Sequence of chain 2.B:
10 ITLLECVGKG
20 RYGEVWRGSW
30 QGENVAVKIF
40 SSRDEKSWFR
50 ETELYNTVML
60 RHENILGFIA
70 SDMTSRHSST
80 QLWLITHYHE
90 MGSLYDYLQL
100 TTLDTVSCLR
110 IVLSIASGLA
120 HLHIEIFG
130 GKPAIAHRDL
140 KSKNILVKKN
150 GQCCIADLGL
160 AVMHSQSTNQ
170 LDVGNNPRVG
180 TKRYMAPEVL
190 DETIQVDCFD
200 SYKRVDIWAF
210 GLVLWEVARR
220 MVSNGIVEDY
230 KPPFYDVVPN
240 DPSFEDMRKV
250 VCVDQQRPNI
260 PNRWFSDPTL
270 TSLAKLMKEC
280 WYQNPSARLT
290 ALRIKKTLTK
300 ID

Binding-site contacts:
Ligand atom C22 contacts residue GLY91 of chain 2.B at 3.6 Å.
Ligand atom C07 contacts residue ALA35 of chain 2.B at 3.7 Å (hydrophobic).
Ligand atom C01 contacts residue THR85 of chain 2.B at 3.3 Å.
Ligand atom C24 contacts residue LEU145 of chain 2.B at 3.8 Å (hydrophobic).
Ligand atom C17 contacts residue ASP95 of chain 2.B at 3.7 Å.
Ligand atom C14 contacts residue GLY91 of chain 2.B at 3.9 Å.
Ligand atom C13 contacts residue TYR87 of chain 2.B at 3.5 Å (hydrophobic).
Ligand atom C06 contacts residue LEU145 of chain 2.B at 3.7 Å (hydrophobic).
Ligand atom C16 contacts residue ASP95 of chain 2.B at 3.4 Å.
Ligand atom N08 contacts residue TYR87 of chain 2.B at 3.8 Å.
Ligand atom C01 contacts residue LEU83 of chain 2.B at 3.5 Å (hydrophobic).
Ligand atom C29 contacts residue ASN143 of chain 2.B at 3.4 Å.
Ligand atom C12 contacts residue VAL16 of chain 2.B at 3.8 Å (hydrophobic).
Ligand atom C12 contacts residue HIS88 of chain 2.B at 3.9 Å.
Ligand atom C10 contacts residue LEU145 of chain 2.B at 3.9 Å (hydrophobic).
Ligand atom O31 contacts residue LYS37 of chain 2.B at 3.5 Å.
Ligand atom C32 contacts residue LEU83 of chain 2.B at 3.8 Å (hydrophobic).
Ligand atom C09 contacts residue HIS88 of chain 2.B at 3.2 Å.
Ligand atom C01 contacts residue LYS37 of chain 2.B at 3.5 Å.
Ligand atom C29 contacts residue LYS142 of chain 2.B at 3.5 Å.
Ligand atom C07 contacts residue HIS86 of chain 2.B at 3.8 Å.
Ligand atom O02 contacts residue THR85 of chain 2.B at 3.8 Å.
Ligand atom O02 contacts residue LYS37 of chain 2.B at 3.5 Å.
Ligand atom C01 contacts residue ALA35 of chain 2.B at 3.5 Å (hydrophobic).
Ligand atom C11 contacts residue GLY91 of chain 2.B at 3.8 Å.
Ligand atom C21 contacts residue VAL16 of chain 2.B at 3.5 Å (hydrophobic).
Ligand atom C32 contacts residue ASP156 of chain 2.B at 3.8 Å.
Ligand atom O28 contacts residue ALA155 of chain 2.B at 3.6 Å.
Ligand atom C26 contacts residue LEU145 of chain 2.B at 3.8 Å (hydrophobic).
Ligand atom C23 contacts residue GLY91 of chain 2.B at 3.6 Å.
Ligand atom C13 contacts residue VAL16 of chain 2.B at 3.7 Å (hydrophobic).
Ligand atom C04 contacts residue THR85 of chain 2.B at 3.7 Å.
Ligand atom C09 contacts residue TYR87 of chain 2.B at 3.9 Å (hydrophobic).
Ligand atom C07 contacts residue LEU145 of chain 2.B at 3.5 Å (hydrophobic).
Ligand atom C22 contacts residue ASP95 of chain 2.B at 3.5 Å.
Ligand atom C29 contacts residue ALA155 of chain 2.B at 3.7 Å (hydrophobic).
Ligand atom C32 contacts residue GLU50 of chain 2.B at 3.6 Å.
Ligand atom C12 contacts residue TYR87 of chain 2.B at 3.4 Å (hydrophobic).
Ligand atom N08 contacts residue HIS88 of chain 2.B at 3.0 Å (h-bond).
Ligand atom C04 contacts residue ALA35 of chain 2.B at 3.7 Å (hydrophobic).

The small molecule below binds the protein below.
Small molecule (SMILES): COc1cc(-c2cncc(-c3ccc(C4CCN(C)CC4)cc3)c2C)cc(OC)c1OC